This protein binds this small molecule.
Small molecule (SMILES): Cc1ccc(-n2nc(C(C)(C)C)cc2NC(=O)NCCCN2CCOCC2)cc1

Sequence of chain 1.A:
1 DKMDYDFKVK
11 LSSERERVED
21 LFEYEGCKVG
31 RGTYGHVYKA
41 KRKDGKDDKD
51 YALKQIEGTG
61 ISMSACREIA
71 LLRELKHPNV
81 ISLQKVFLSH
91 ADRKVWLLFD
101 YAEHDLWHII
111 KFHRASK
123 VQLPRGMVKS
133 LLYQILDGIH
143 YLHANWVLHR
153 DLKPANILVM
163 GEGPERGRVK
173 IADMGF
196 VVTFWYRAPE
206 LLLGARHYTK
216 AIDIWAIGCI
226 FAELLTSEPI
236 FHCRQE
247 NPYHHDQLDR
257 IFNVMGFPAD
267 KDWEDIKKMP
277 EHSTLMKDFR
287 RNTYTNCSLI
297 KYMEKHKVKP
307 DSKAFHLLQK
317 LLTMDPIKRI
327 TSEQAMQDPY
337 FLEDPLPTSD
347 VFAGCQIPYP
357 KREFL

Binding-site contacts:
Ligand atom C27 contacts residue PHE99 of chain 1.A at 3.6 Å (hydrophobic).
Ligand atom C11 contacts residue ILE81 of chain 1.A at 3.8 Å (hydrophobic).
Ligand atom C1 contacts residue ARG67 of chain 1.A at 3.6 Å.
Ligand atom C1 contacts residue GLU68 of chain 1.A at 3.5 Å.
Ligand atom O24 contacts residue ALA52 of chain 1.A at 3.5 Å.
Ligand atom O28 contacts residue ALA174 of chain 1.A at 3.3 Å.
Ligand atom C27 contacts residue ALA52 of chain 1.A at 3.7 Å (hydrophobic).
Ligand atom C4 contacts residue GLU68 of chain 1.A at 3.8 Å.
Ligand atom N7 contacts residue ASP175 of chain 1.A at 3.6 Å.
Ligand atom O28 contacts residue ASP175 of chain 1.A at 2.9 Å (salt-bridge).
Ligand atom C29 contacts residue SER64 of chain 1.A at 3.3 Å.
Ligand atom O28 contacts residue ILE81 of chain 1.A at 3.5 Å.
Ligand atom C11 contacts residue ASP175 of chain 1.A at 3.6 Å.
Ligand atom O24 contacts residue ALA102 of chain 1.A at 3.0 Å (h-bond).
Ligand atom C15 contacts residue ILE173 of chain 1.A at 3.5 Å (hydrophobic).
Ligand atom N8 contacts residue ASP175 of chain 1.A at 3.6 Å.
Ligand atom C23 contacts residue ALA102 of chain 1.A at 3.7 Å (hydrophobic).
Ligand atom N18 contacts residue ASP175 of chain 1.A at 3.7 Å.
Ligand atom C3 contacts residue GLU68 of chain 1.A at 3.8 Å.
Ligand atom C20 contacts residue PHE99 of chain 1.A at 3.8 Å (hydrophobic).
Ligand atom C26 contacts residue ILE81 of chain 1.A at 3.5 Å (hydrophobic).
Ligand atom C10 contacts residue ASP175 of chain 1.A at 3.8 Å.
Ligand atom C15 contacts residue ALA174 of chain 1.A at 3.8 Å (hydrophobic).
Ligand atom C27 contacts residue ILE81 of chain 1.A at 3.8 Å (hydrophobic).
Ligand atom C2 contacts residue GLU68 of chain 1.A at 3.7 Å.
Ligand atom C17 contacts residue ASP175 of chain 1.A at 3.4 Å.
Ligand atom C26 contacts residue ASP100 of chain 1.A at 3.3 Å.
Ligand atom C5 contacts residue GLU68 of chain 1.A at 3.8 Å.
Ligand atom C6 contacts residue GLU68 of chain 1.A at 3.7 Å.
Ligand atom C17 contacts residue GLU68 of chain 1.A at 3.4 Å.
Ligand atom C26 contacts residue ALA102 of chain 1.A at 3.5 Å (hydrophobic).
Ligand atom N16 contacts residue GLU68 of chain 1.A at 2.8 Å (salt-bridge).
Ligand atom C6 contacts residue ASP175 of chain 1.A at 3.6 Å.
Ligand atom C13 contacts residue LEU75 of chain 1.A at 3.6 Å (hydrophobic).
Ligand atom C2 contacts residue ARG67 of chain 1.A at 3.7 Å.
Ligand atom N16 contacts residue ASP175 of chain 1.A at 3.8 Å.
Ligand atom C29 contacts residue FMT1 of chain 1.M at 3.7 Å.
Ligand atom C5 contacts residue TYR34 of chain 1.A at 3.7 Å (hydrophobic).
Ligand atom O24 contacts residue TYR101 of chain 1.A at 3.7 Å.
Ligand atom N18 contacts residue GLU68 of chain 1.A at 3.1 Å (salt-bridge).